A small-molecule ligand and the protein it binds are described below.
Small molecule (SMILES): O=C(CO)[C@@H](O)[C@@H](O)[C@H](O)COP(=O)(O)O

Sequence of chain 1.A:
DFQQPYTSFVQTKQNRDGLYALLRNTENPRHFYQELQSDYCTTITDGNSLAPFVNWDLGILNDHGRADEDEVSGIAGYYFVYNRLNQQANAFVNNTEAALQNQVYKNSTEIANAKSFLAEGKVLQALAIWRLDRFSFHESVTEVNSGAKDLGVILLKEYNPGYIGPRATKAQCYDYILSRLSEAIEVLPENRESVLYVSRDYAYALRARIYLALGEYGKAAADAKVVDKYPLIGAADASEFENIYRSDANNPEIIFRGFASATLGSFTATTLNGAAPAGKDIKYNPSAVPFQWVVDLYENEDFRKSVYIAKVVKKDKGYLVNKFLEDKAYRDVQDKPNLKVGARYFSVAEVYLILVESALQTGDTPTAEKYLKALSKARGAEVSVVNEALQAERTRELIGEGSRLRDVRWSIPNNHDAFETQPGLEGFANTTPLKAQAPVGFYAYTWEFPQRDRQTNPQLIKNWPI

Binding-site contacts:
Ligand atom O3 contacts residue TYR209 of chain 1.A at 4.1 Å.
Ligand atom O61 contacts residue ARG33 of chain 1.A at 2.9 Å (salt-bridge).
Ligand atom O2 contacts residue TYR29 of chain 1.A at 3.5 Å (h-bond).
Ligand atom O2 contacts residue GLY271 of chain 1.A at 4.1 Å.
Ligand atom O2 contacts residue ARG33 of chain 1.A at 3.6 Å (salt-bridge).
Ligand atom C5 contacts residue ASP26 of chain 1.A at 4.3 Å.
Ligand atom O1 contacts residue ARG270 of chain 1.A at 3.5 Å (salt-bridge).
Ligand atom O6 contacts residue LEU277 of chain 1.A at 4.0 Å.
Ligand atom O2 contacts residue ALA30 of chain 1.A at 4.2 Å.
Ligand atom O5 contacts residue LEU277 of chain 1.A at 3.8 Å.
Ligand atom O3 contacts residue ASP26 of chain 1.A at 4.0 Å.
Ligand atom O62 contacts residue LEU277 of chain 1.A at 3.5 Å.
Ligand atom O1 contacts residue LEU208 of chain 1.A at 2.7 Å (h-bond).
Ligand atom C6 contacts residue ALA30 of chain 1.A at 3.9 Å (hydrophobic).
Ligand atom C1 contacts residue PHE272 of chain 1.A at 3.7 Å (hydrophobic).
Ligand atom C1 contacts residue TYR29 of chain 1.A at 3.8 Å (hydrophobic).
Ligand atom C4 contacts residue ASP26 of chain 1.A at 3.8 Å.
Ligand atom O2 contacts residue PHE272 of chain 1.A at 3.4 Å (h-bond).
Ligand atom O4 contacts residue TYR29 of chain 1.A at 4.1 Å.
Ligand atom P6 contacts residue LEU277 of chain 1.A at 4.1 Å.
Ligand atom C1 contacts residue LEU208 of chain 1.A at 3.1 Å (hydrophobic).
Ligand atom O3 contacts residue TYR29 of chain 1.A at 3.5 Å.
Ligand atom C3 contacts residue PHE272 of chain 1.A at 4.1 Å (hydrophobic).
Ligand atom O61 contacts residue ALA30 of chain 1.A at 3.9 Å.
Ligand atom O5 contacts residue PHE272 of chain 1.A at 4.2 Å.
Ligand atom O4 contacts residue ARG33 of chain 1.A at 2.8 Å (salt-bridge).
Ligand atom O61 contacts residue LEU277 of chain 1.A at 3.5 Å.
Ligand atom C4 contacts residue TYR29 of chain 1.A at 4.3 Å (hydrophobic).
Ligand atom C3 contacts residue TYR29 of chain 1.A at 3.9 Å (hydrophobic).
Ligand atom C4 contacts residue ARG33 of chain 1.A at 4.1 Å.
Ligand atom C6 contacts residue ASP26 of chain 1.A at 3.8 Å.
Ligand atom C2 contacts residue TYR29 of chain 1.A at 3.6 Å (hydrophobic).
Ligand atom C4 contacts residue ALA30 of chain 1.A at 3.9 Å (hydrophobic).
Ligand atom O1 contacts residue GLY271 of chain 1.A at 3.5 Å.
Ligand atom O5 contacts residue ARG33 of chain 1.A at 3.9 Å.
Ligand atom O1 contacts residue PHE272 of chain 1.A at 3.5 Å (h-bond).
Ligand atom C2 contacts residue PHE272 of chain 1.A at 3.8 Å (hydrophobic).
Ligand atom O1 contacts residue TYR29 of chain 1.A at 3.8 Å.
Ligand atom O63 contacts residue ALA30 of chain 1.A at 4.1 Å.
Ligand atom O4 contacts residue ALA30 of chain 1.A at 3.5 Å.